Sequence of chain 1.B:
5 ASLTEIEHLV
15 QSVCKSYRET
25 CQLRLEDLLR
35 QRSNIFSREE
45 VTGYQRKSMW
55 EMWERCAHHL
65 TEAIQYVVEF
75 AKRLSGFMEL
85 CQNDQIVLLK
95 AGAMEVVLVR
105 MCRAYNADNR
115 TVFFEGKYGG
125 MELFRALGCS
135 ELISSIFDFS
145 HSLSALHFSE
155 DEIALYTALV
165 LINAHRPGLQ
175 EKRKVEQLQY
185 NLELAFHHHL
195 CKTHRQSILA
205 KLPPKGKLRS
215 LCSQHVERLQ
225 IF

This protein binds this small molecule.
Small molecule (SMILES): C[C@H]1[C@H](C)CC[C@]2(C(=O)O)CC[C@]3(C)C(=CC[C@@H]4[C@@]5(C)CC[C@H](O)C(C)(C)[C@@H]5CC[C@]43C)[C@H]12

Binding-site contacts:
Ligand atom C16 contacts residue PHE118 of chain 1.B at 3.4 Å (hydrophobic).
Ligand atom C30 contacts residue ARG104 of chain 1.B at 4.0 Å.
Ligand atom C4 contacts residue PHE117 of chain 1.B at 4.4 Å (hydrophobic).
Ligand atom C19 contacts residue CYS60 of chain 1.B at 4.1 Å (hydrophobic).
Ligand atom O1 contacts residue ILE140 of chain 1.B at 3.5 Å.
Ligand atom C22 contacts residue MET105 of chain 1.B at 3.6 Å (hydrophobic).
Ligand atom C12 contacts residue PHE117 of chain 1.B at 3.1 Å (hydrophobic).
Ligand atom O1 contacts residue HIS219 of chain 1.B at 2.8 Å (h-bond).
Ligand atom C22 contacts residue VAL116 of chain 1.B at 4.0 Å (hydrophobic).
Ligand atom C30 contacts residue GLN26 of chain 1.B at 4.1 Å.
Ligand atom C20 contacts residue HIS219 of chain 1.B at 3.2 Å.
Ligand atom C18 contacts residue HIS219 of chain 1.B at 3.4 Å.
Ligand atom C6 contacts residue PHE118 of chain 1.B at 3.6 Å (hydrophobic).
Ligand atom C5 contacts residue MET105 of chain 1.B at 4.2 Å (hydrophobic).
Ligand atom C25 contacts residue PHE128 of chain 1.B at 4.4 Å (hydrophobic).
Ligand atom C18 contacts residue ILE140 of chain 1.B at 3.5 Å (hydrophobic).
Ligand atom C27 contacts residue GLN26 of chain 1.B at 3.4 Å.
Ligand atom C24 contacts residue ALA67 of chain 1.B at 4.3 Å (hydrophobic).
Ligand atom C20 contacts residue ILE140 of chain 1.B at 4.2 Å (hydrophobic).
Ligand atom C8 contacts residue PHE118 of chain 1.B at 4.0 Å (hydrophobic).
Ligand atom C12 contacts residue PHE118 of chain 1.B at 4.2 Å (hydrophobic).
Ligand atom C17 contacts residue HIS63 of chain 1.B at 4.3 Å.
Ligand atom C24 contacts residue GLN26 of chain 1.B at 3.7 Å.
Ligand atom C15 contacts residue ALA108 of chain 1.B at 4.2 Å (hydrophobic).
Ligand atom C16 contacts residue HIS63 of chain 1.B at 4.2 Å.
Ligand atom C11 contacts residue LEU64 of chain 1.B at 4.4 Å (hydrophobic).
Ligand atom C26 contacts residue MET105 of chain 1.B at 3.6 Å (hydrophobic).
Ligand atom C29 contacts residue VAL101 of chain 1.B at 3.8 Å (hydrophobic).
Ligand atom C23 contacts residue GLN26 of chain 1.B at 4.3 Å.
Ligand atom C1 contacts residue PHE118 of chain 1.B at 4.3 Å (hydrophobic).
Ligand atom C27 contacts residue LEU27 of chain 1.B at 3.7 Å (hydrophobic).
Ligand atom O3 contacts residue HIS63 of chain 1.B at 3.5 Å.
Ligand atom C15 contacts residue PHE117 of chain 1.B at 3.2 Å (hydrophobic).
Ligand atom C13 contacts residue MET105 of chain 1.B at 4.2 Å (hydrophobic).
Ligand atom C8 contacts residue PHE128 of chain 1.B at 4.1 Å (hydrophobic).
Ligand atom O2 contacts residue GLN26 of chain 1.B at 4.4 Å.
Ligand atom C29 contacts residue MET105 of chain 1.B at 3.8 Å (hydrophobic).
Ligand atom C26 contacts residue PHE141 of chain 1.B at 4.3 Å (hydrophobic).
Ligand atom C23 contacts residue LEU27 of chain 1.B at 3.8 Å (hydrophobic).
Ligand atom C28 contacts residue GLN26 of chain 1.B at 4.4 Å.